Binding-site contacts:
Ligand atom C3 contacts residue LYS161 of chain 1.A at 3.9 Å.
Ligand atom C8 contacts residue THR225 of chain 1.A at 3.8 Å.
Ligand atom O5 contacts residue ASN224 of chain 1.A at 2.4 Å (h-bond).
Ligand atom C1 contacts residue ASN224 of chain 1.A at 1.4 Å.
Ligand atom C8 contacts residue ASN224 of chain 1.A at 3.1 Å.
Ligand atom C7 contacts residue ASN224 of chain 1.A at 3.2 Å.
Ligand atom C2 contacts residue ASN224 of chain 1.A at 2.5 Å.
Ligand atom N2 contacts residue ASN224 of chain 1.A at 3.0 Å (h-bond).
Ligand atom C2 contacts residue LYS161 of chain 1.A at 4.3 Å.
Ligand atom C3 contacts residue ASN224 of chain 1.A at 3.8 Å.
Ligand atom C6 contacts residue GLY159 of chain 1.A at 3.8 Å.
Ligand atom O5 contacts residue LYS161 of chain 1.A at 3.9 Å.
Ligand atom O7 contacts residue ASN224 of chain 1.A at 4.1 Å.
Ligand atom C5 contacts residue ASN224 of chain 1.A at 3.6 Å.
Ligand atom C6 contacts residue LYS161 of chain 1.A at 4.0 Å.
Ligand atom C1 contacts residue LYS161 of chain 1.A at 3.8 Å.
Ligand atom N2 contacts residue LYS161 of chain 1.A at 3.9 Å.
Ligand atom C7 contacts residue THR225 of chain 1.A at 4.3 Å.
Ligand atom C4 contacts residue ASN224 of chain 1.A at 4.2 Å.
Ligand atom C6 contacts residue GLY160 of chain 1.A at 4.3 Å.
Ligand atom O7 contacts residue THR226 of chain 1.A at 4.4 Å.
Ligand atom C5 contacts residue LYS161 of chain 1.A at 3.7 Å.

This small molecule binds to this protein.
Small molecule (SMILES): CC(=O)N[C@@H]1[C@@H](O)[C@H](O)[C@@H](CO)O[C@H]1O

Sequence of chain 1.A:
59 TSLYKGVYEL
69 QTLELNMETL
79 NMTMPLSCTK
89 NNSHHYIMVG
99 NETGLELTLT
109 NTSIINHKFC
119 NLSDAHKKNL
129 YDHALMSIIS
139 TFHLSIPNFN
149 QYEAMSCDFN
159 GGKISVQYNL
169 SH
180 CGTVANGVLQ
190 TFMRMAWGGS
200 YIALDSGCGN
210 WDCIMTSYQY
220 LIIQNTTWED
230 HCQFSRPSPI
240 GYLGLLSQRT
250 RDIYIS